Binding-site contacts:
Ligand atom CE1 contacts residue ILE49 of chain 1.A at 3.7 Å (hydrophobic).
Ligand atom CA contacts residue GLN60 of chain 1.A at 3.7 Å.
Ligand atom CLL contacts residue LEU87 of chain 1.A at 3.7 Å.
Ligand atom CG contacts residue VAL81 of chain 1.A at 3.8 Å (hydrophobic).
Ligand atom CD1 contacts residue HIS61 of chain 1.A at 3.7 Å.
Ligand atom CZ contacts residue ILE49 of chain 1.A at 3.5 Å (hydrophobic).
Ligand atom CE2 contacts residue GLY46 of chain 1.A at 3.5 Å.
Ligand atom C contacts residue VAL81 of chain 1.A at 3.7 Å (hydrophobic).
Ligand atom CD2 contacts residue MET50 of chain 1.A at 3.6 Å (hydrophobic).
Ligand atom CG contacts residue HIS61 of chain 1.A at 3.8 Å.
Ligand atom CA contacts residue VAL81 of chain 1.A at 3.8 Å (hydrophobic).
Ligand atom CZ2 contacts residue MET42 of chain 1.A at 3.5 Å (hydrophobic).
Ligand atom NE1 contacts residue GLY46 of chain 1.A at 3.4 Å.
Ligand atom CD2 contacts residue PRO84 of chain 1.A at 3.8 Å (hydrophobic).
Ligand atom CD1 contacts residue MET42 of chain 1.A at 3.6 Å (hydrophobic).
Ligand atom N contacts residue GLN60 of chain 1.A at 2.7 Å (h-bond).
Ligand atom CD1 contacts residue LEU87 of chain 1.A at 3.8 Å (hydrophobic).
Ligand atom C contacts residue GLN60 of chain 1.A at 3.4 Å.
Ligand atom N contacts residue VAL81 of chain 1.A at 3.8 Å.
Ligand atom CE2 contacts residue MET42 of chain 1.A at 3.5 Å (hydrophobic).
Ligand atom O contacts residue VAL81 of chain 1.A at 3.6 Å.
Ligand atom CD2 contacts residue VAL81 of chain 1.A at 3.2 Å (hydrophobic).
Ligand atom CB contacts residue GLN60 of chain 1.A at 3.8 Å.
Ligand atom CLL contacts residue ILE49 of chain 1.A at 3.8 Å.
Ligand atom CB contacts residue TYR55 of chain 1.A at 3.8 Å (hydrophobic).
Ligand atom SD contacts residue MET50 of chain 1.A at 3.8 Å.
Ligand atom CD1 contacts residue TYR55 of chain 1.A at 3.7 Å (hydrophobic).
Ligand atom CG contacts residue TYR55 of chain 1.A at 3.7 Å (hydrophobic).
Ligand atom CZ2 contacts residue LEU45 of chain 1.A at 3.8 Å (hydrophobic).
Ligand atom CD1 contacts residue GLN60 of chain 1.A at 3.4 Å.
Ligand atom CZ2 contacts residue GLY46 of chain 1.A at 3.5 Å.
Ligand atom CE1 contacts residue HIS61 of chain 1.A at 3.8 Å.
Ligand atom CB contacts residue VAL81 of chain 1.A at 3.9 Å (hydrophobic).
Ligand atom NE1 contacts residue MET42 of chain 1.A at 2.9 Å (h-bond).
Ligand atom CE2 contacts residue MET50 of chain 1.A at 3.7 Å (hydrophobic).
Ligand atom CH3 contacts residue GLN60 of chain 1.A at 3.2 Å.
Ligand atom CZ3 contacts residue ILE49 of chain 1.A at 3.6 Å (hydrophobic).
Ligand atom CH2 contacts residue ILE49 of chain 1.A at 3.7 Å (hydrophobic).
Ligand atom CE2 contacts residue GLY46 of chain 1.A at 3.8 Å.
Ligand atom CE2 contacts residue LYS82 of chain 1.A at 3.5 Å.

A protein and the small-molecule ligand that binds it are described below.
Small molecule (SMILES): CSCC[C@H](NC(=O)[C@H](Cc1ccccc1)NC(C)=O)C(=O)NC(C)(C)C(=O)N[C@@H](Cc1ccc(CP(=O)(O)O)cc1)C(=O)N[C@@H](Cc1c[nH]c2cc(Cl)ccc12)C(=O)N[C@@H](CCC(=O)O)C(=O)NC1(C(=O)N[C@@H](CC(C)C)C(N)=O)CC1

Sequence of chain 1.A:
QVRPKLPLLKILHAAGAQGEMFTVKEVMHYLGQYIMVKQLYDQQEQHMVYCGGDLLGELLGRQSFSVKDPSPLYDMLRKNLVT